A small-molecule ligand and the protein it binds are described below.
Small molecule (SMILES): CC(=O)N[C@@H]1[C@@H](O)[C@H](O)[C@@H](CO)O[C@H]1O

Sequence of chain 1.C:
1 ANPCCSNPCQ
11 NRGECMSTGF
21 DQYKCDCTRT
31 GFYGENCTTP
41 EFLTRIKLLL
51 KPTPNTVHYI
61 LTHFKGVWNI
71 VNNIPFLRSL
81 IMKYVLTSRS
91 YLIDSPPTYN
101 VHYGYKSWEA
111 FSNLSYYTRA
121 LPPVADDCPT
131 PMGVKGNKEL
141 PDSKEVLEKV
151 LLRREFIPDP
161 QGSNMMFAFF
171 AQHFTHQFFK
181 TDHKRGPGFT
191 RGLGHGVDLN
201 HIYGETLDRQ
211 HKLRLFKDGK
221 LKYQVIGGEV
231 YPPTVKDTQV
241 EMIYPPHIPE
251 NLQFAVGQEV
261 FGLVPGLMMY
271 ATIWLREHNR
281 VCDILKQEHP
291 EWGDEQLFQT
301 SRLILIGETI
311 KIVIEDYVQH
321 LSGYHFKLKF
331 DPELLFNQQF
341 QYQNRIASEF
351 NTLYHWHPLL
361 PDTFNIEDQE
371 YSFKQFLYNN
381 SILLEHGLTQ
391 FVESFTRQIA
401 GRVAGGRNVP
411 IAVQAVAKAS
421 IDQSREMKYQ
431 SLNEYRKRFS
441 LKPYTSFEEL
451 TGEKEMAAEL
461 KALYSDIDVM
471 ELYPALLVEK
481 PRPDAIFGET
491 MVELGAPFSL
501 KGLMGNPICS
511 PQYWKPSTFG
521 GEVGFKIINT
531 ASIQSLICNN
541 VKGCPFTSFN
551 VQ

Binding-site contacts:
Ligand atom C6 contacts residue SER6 of chain 1.C at 4.5 Å.
Ligand atom C8 contacts residue GLU35 of chain 1.C at 3.7 Å.
Ligand atom C8 contacts residue ASN36 of chain 1.C at 4.4 Å.
Ligand atom O6 contacts residue SER6 of chain 1.C at 4.5 Å.
Ligand atom O7 contacts residue ASN36 of chain 1.C at 3.2 Å (h-bond).
Ligand atom C5 contacts residue ASN36 of chain 1.C at 3.7 Å.
Ligand atom C7 contacts residue ASN36 of chain 1.C at 3.2 Å.
Ligand atom C7 contacts residue GLU35 of chain 1.C at 4.2 Å.
Ligand atom C1 contacts residue TYR23 of chain 1.C at 3.3 Å (hydrophobic).
Ligand atom C3 contacts residue ASN36 of chain 1.C at 3.8 Å.
Ligand atom C1 contacts residue ASN36 of chain 1.C at 1.6 Å.
Ligand atom N2 contacts residue ASN36 of chain 1.C at 2.8 Å (h-bond).
Ligand atom O6 contacts residue PRO8 of chain 1.C at 4.4 Å.
Ligand atom C1 contacts residue GLU35 of chain 1.C at 4.3 Å.
Ligand atom N2 contacts residue GLU35 of chain 1.C at 3.7 Å.
Ligand atom O5 contacts residue PRO8 of chain 1.C at 4.2 Å.
Ligand atom O5 contacts residue TYR23 of chain 1.C at 3.2 Å (h-bond).
Ligand atom O5 contacts residue ASN36 of chain 1.C at 2.4 Å (h-bond).
Ligand atom C6 contacts residue TYR23 of chain 1.C at 4.0 Å (hydrophobic).
Ligand atom C5 contacts residue TYR23 of chain 1.C at 3.5 Å (hydrophobic).
Ligand atom C4 contacts residue ASN36 of chain 1.C at 4.2 Å.
Ligand atom C6 contacts residue PRO8 of chain 1.C at 4.3 Å (hydrophobic).
Ligand atom C2 contacts residue ASN36 of chain 1.C at 2.4 Å.